A small-molecule ligand and the protein it binds are described below.
Small molecule (SMILES): OC[C@H]1O[C@H](O[C@H]2O[C@H](CO)[C@@H](O)[C@H](O)[C@H]2O)[C@H](O)[C@@H](O)[C@@H]1O

Sequence of chain 1.A:
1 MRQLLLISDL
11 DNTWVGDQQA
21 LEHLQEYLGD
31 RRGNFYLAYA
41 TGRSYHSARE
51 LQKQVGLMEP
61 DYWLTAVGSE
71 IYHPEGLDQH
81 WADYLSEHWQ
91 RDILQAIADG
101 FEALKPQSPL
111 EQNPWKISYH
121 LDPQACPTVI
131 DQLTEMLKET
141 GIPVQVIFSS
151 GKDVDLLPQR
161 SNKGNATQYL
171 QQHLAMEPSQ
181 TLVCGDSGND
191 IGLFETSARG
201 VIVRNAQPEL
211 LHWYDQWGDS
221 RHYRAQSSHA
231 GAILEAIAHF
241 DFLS

Binding-site contacts:
Ligand atom O6 contacts residue ASP11 of chain 1.A at 2.9 Å.
Ligand atom O3 contacts residue GLU111 of chain 1.A at 3.1 Å (salt-bridge).
Ligand atom O3 contacts residue GLN107 of chain 1.A at 2.6 Å (h-bond).
Ligand atom C5 contacts residue ASP153 of chain 1.A at 3.6 Å.
Ligand atom C6 contacts residue ARG43 of chain 1.A at 3.6 Å.
Ligand atom C6 contacts residue ASN189 of chain 1.A at 3.6 Å.
Ligand atom O4 contacts residue LYS116 of chain 1.A at 4.1 Å.
Ligand atom C3 contacts residue GLU111 of chain 1.A at 3.8 Å.
Ligand atom C4 contacts residue ASP155 of chain 1.A at 3.4 Å.
Ligand atom C2 contacts residue LYS152 of chain 1.A at 3.8 Å.
Ligand atom O4 contacts residue SER118 of chain 1.A at 4.0 Å.
Ligand atom O2 contacts residue GLY42 of chain 1.A at 3.9 Å.
Ligand atom O6 contacts residue ASP155 of chain 1.A at 2.7 Å (salt-bridge).
Ligand atom O1 contacts residue ASP153 of chain 1.A at 4.1 Å.
Ligand atom C3 contacts residue LYS116 of chain 1.A at 4.0 Å.
Ligand atom C6 contacts residue ASP153 of chain 1.A at 3.7 Å.
Ligand atom O4 contacts residue ASP153 of chain 1.A at 3.9 Å.
Ligand atom O6 contacts residue ASN189 of chain 1.A at 3.0 Å (h-bond).
Ligand atom O4 contacts residue GLN107 of chain 1.A at 3.1 Å (h-bond).
Ligand atom C2 contacts residue GLU111 of chain 1.A at 3.6 Å.
Ligand atom O5 contacts residue GLY42 of chain 1.A at 4.0 Å.
Ligand atom C6 contacts residue SER149 of chain 1.A at 3.5 Å.
Ligand atom O5 contacts residue ASN189 of chain 1.A at 4.2 Å.
Ligand atom O2 contacts residue LYS152 of chain 1.A at 2.9 Å (salt-bridge).
Ligand atom C1 contacts residue GLY42 of chain 1.A at 4.1 Å.
Ligand atom O3 contacts residue LYS116 of chain 1.A at 2.8 Å (salt-bridge).
Ligand atom C2 contacts residue ASP153 of chain 1.A at 3.4 Å.
Ligand atom C3 contacts residue GLN107 of chain 1.A at 3.2 Å.
Ligand atom C1 contacts residue ASP153 of chain 1.A at 3.5 Å.
Ligand atom O3 contacts residue LYS152 of chain 1.A at 4.1 Å.
Ligand atom C4 contacts residue LYS116 of chain 1.A at 4.0 Å.
Ligand atom O6 contacts residue VAL67 of chain 1.A at 3.6 Å.
Ligand atom O4 contacts residue ASP155 of chain 1.A at 2.5 Å (salt-bridge).
Ligand atom C4 contacts residue GLN107 of chain 1.A at 4.0 Å.
Ligand atom C6 contacts residue ASP155 of chain 1.A at 3.3 Å.
Ligand atom C2 contacts residue GLY42 of chain 1.A at 3.3 Å.
Ligand atom C5 contacts residue ASP155 of chain 1.A at 4.1 Å.
Ligand atom C6 contacts residue ASP11 of chain 1.A at 3.2 Å.
Ligand atom O2 contacts residue GLU111 of chain 1.A at 2.7 Å (salt-bridge).
Ligand atom O2 contacts residue ASP153 of chain 1.A at 2.7 Å (salt-bridge).